This small molecule binds to this protein.
Small molecule (SMILES): CC(=O)N[C@@H]1[C@@H](O)[C@H](O)[C@@H](CO)O[C@H]1O

Sequence of chain 1.B:
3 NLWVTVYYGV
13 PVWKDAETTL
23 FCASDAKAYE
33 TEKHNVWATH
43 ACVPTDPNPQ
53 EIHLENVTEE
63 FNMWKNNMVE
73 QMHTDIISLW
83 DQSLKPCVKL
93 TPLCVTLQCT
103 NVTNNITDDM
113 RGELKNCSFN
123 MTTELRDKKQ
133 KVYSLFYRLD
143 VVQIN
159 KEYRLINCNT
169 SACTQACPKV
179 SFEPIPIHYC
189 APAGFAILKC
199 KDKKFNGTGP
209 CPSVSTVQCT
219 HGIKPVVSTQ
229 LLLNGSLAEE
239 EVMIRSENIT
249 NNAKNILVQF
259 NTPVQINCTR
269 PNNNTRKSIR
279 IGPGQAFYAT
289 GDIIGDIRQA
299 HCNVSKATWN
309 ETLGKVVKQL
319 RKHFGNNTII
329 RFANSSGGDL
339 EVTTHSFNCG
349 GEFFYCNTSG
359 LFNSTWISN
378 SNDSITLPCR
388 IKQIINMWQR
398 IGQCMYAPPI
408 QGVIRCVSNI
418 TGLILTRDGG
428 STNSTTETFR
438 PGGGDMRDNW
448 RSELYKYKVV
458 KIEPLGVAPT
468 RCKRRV

Binding-site contacts:
Ligand atom C2 contacts residue ASN271 of chain 1.B at 2.5 Å.
Ligand atom O5 contacts residue ASN271 of chain 1.B at 2.4 Å (h-bond).
Ligand atom O5 contacts residue ILE292 of chain 1.B at 3.7 Å.
Ligand atom C1 contacts residue ILE292 of chain 1.B at 4.3 Å (hydrophobic).
Ligand atom C4 contacts residue ASN271 of chain 1.B at 4.2 Å.
Ligand atom C3 contacts residue ASN271 of chain 1.B at 3.8 Å.
Ligand atom C5 contacts residue ASN271 of chain 1.B at 3.7 Å.
Ligand atom C7 contacts residue ASN271 of chain 1.B at 3.5 Å.
Ligand atom O6 contacts residue ILE292 of chain 1.B at 4.0 Å.
Ligand atom C8 contacts residue VAL410 of chain 1.B at 3.8 Å (hydrophobic).
Ligand atom N2 contacts residue ASN271 of chain 1.B at 2.9 Å (h-bond).
Ligand atom O7 contacts residue ASN271 of chain 1.B at 3.7 Å.
Ligand atom C1 contacts residue ASN271 of chain 1.B at 1.4 Å.